Binding-site contacts:
Ligand atom C09 contacts residue ARG174 of chain 1.A at 3.9 Å.
Ligand atom C10 contacts residue HIS209 of chain 1.A at 3.7 Å.
Ligand atom C08 contacts residue HIS209 of chain 1.A at 3.9 Å.
Ligand atom C02 contacts residue ZN1 of chain 1.C at 3.4 Å.
Ligand atom C02 contacts residue TRP56 of chain 1.A at 3.5 Å (hydrophobic).
Ligand atom C02 contacts residue HIS209 of chain 1.A at 3.5 Å.
Ligand atom O06 contacts residue CYS167 of chain 1.A at 3.4 Å (h-bond).
Ligand atom C04 contacts residue HIS209 of chain 1.A at 3.1 Å.
Ligand atom O06 contacts residue HIS148 of chain 1.A at 3.2 Å.
Ligand atom N03 contacts residue HIS209 of chain 1.A at 3.0 Å (h-bond).
Ligand atom N01 contacts residue HIS209 of chain 1.A at 4.0 Å.
Ligand atom C10 contacts residue ARG174 of chain 1.A at 3.6 Å.
Ligand atom C11 contacts residue TYR36 of chain 1.A at 3.5 Å (hydrophobic).
Ligand atom S16 contacts residue TYR36 of chain 1.A at 4.0 Å.
Ligand atom S15 contacts residue TYR36 of chain 1.A at 4.0 Å.
Ligand atom O07 contacts residue ASN179 of chain 1.A at 3.7 Å.
Ligand atom S15 contacts residue HIS209 of chain 1.A at 3.7 Å.
Ligand atom O06 contacts residue ZN1 of chain 1.C at 2.2 Å.
Ligand atom C05 contacts residue HIS148 of chain 1.A at 3.9 Å.
Ligand atom O07 contacts residue GLY178 of chain 1.A at 4.0 Å.
Ligand atom N03 contacts residue ASP87 of chain 1.A at 3.4 Å (salt-bridge).
Ligand atom C14 contacts residue GLU171 of chain 1.A at 4.0 Å.
Ligand atom C13 contacts residue ARG174 of chain 1.A at 4.0 Å.
Ligand atom C09 contacts residue TYR36 of chain 1.A at 3.9 Å (hydrophobic).
Ligand atom N01 contacts residue ZN1 of chain 1.C at 3.8 Å.
Ligand atom C04 contacts residue ZN1 of chain 1.C at 3.0 Å.
Ligand atom O06 contacts residue HIS209 of chain 1.A at 3.0 Å (h-bond).
Ligand atom C11 contacts residue ARG174 of chain 1.A at 3.7 Å.
Ligand atom N01 contacts residue TRP56 of chain 1.A at 3.0 Å.
Ligand atom S16 contacts residue TRP56 of chain 1.A at 3.5 Å.
Ligand atom C12 contacts residue TYR36 of chain 1.A at 3.6 Å (hydrophobic).
Ligand atom C02 contacts residue ASP87 of chain 1.A at 3.6 Å.
Ligand atom C12 contacts residue ARG174 of chain 1.A at 3.7 Å.
Ligand atom C05 contacts residue HIS209 of chain 1.A at 3.3 Å.
Ligand atom C05 contacts residue ZN1 of chain 1.C at 3.0 Å.
Ligand atom N03 contacts residue ZN1 of chain 1.C at 2.4 Å.
Ligand atom C10 contacts residue TYR36 of chain 1.A at 3.9 Å (hydrophobic).
Ligand atom O07 contacts residue ARG174 of chain 1.A at 2.9 Å (salt-bridge).
Ligand atom O07 contacts residue HIS148 of chain 1.A at 4.0 Å.
Ligand atom N01 contacts residue ASP87 of chain 1.A at 3.3 Å (salt-bridge).

Sequence of chain 1.A:
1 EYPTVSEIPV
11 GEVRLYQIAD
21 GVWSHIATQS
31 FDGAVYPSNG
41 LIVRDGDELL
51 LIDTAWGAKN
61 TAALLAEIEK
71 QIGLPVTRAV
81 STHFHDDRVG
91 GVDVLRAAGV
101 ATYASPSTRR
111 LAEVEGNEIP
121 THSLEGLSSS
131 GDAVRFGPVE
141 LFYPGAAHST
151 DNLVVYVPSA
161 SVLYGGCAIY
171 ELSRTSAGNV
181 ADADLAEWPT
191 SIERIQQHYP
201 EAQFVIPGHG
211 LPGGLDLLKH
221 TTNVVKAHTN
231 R

The small molecule below binds the protein below.
Small molecule (SMILES): Nc1nc(C(=O)O)c(CCc2cccs2)s1